Binding-site contacts:
Ligand atom F contacts residue PRO255 of chain 1.A at 3.8 Å.
Ligand atom C contacts residue GLU245 of chain 1.A at 4.2 Å.
Ligand atom CH3 contacts residue VAL133 of chain 1.A at 3.9 Å (hydrophobic).
Ligand atom F contacts residue VAL242 of chain 1.A at 4.1 Å.
Ligand atom O contacts residue THR132 of chain 1.A at 3.4 Å (h-bond).
Ligand atom C contacts residue ARG247 of chain 1.A at 4.3 Å.
Ligand atom CH3 contacts residue TYR249 of chain 1.A at 3.8 Å (hydrophobic).
Ligand atom CH3 contacts residue PRO255 of chain 1.A at 3.6 Å (hydrophobic).
Ligand atom C contacts residue TYR249 of chain 1.A at 3.2 Å (hydrophobic).
Ligand atom CH3 contacts residue THR132 of chain 1.A at 3.0 Å.
Ligand atom OXT contacts residue TRP244 of chain 1.A at 3.7 Å.
Ligand atom F contacts residue THR132 of chain 1.A at 3.0 Å.
Ligand atom F contacts residue VAL133 of chain 1.A at 3.4 Å.
Ligand atom C contacts residue TRP244 of chain 1.A at 4.0 Å (hydrophobic).
Ligand atom F contacts residue TRP244 of chain 1.A at 3.0 Å.
Ligand atom OXT contacts residue TYR249 of chain 1.A at 3.3 Å (h-bond).
Ligand atom OXT contacts residue GLU245 of chain 1.A at 3.1 Å (salt-bridge).
Ligand atom O contacts residue ARG247 of chain 1.A at 3.2 Å (salt-bridge).
Ligand atom F contacts residue LEU243 of chain 1.A at 3.9 Å.
Ligand atom OXT contacts residue THR132 of chain 1.A at 3.2 Å.
Ligand atom O contacts residue TYR249 of chain 1.A at 3.4 Å (h-bond).
Ligand atom C contacts residue THR132 of chain 1.A at 3.1 Å.
Ligand atom F contacts residue TYR249 of chain 1.A at 4.5 Å.
Ligand atom CH3 contacts residue TRP244 of chain 1.A at 3.7 Å (hydrophobic).

This small molecule binds to this protein.
Small molecule (SMILES): O=C(O)CF

Sequence of chain 1.A:
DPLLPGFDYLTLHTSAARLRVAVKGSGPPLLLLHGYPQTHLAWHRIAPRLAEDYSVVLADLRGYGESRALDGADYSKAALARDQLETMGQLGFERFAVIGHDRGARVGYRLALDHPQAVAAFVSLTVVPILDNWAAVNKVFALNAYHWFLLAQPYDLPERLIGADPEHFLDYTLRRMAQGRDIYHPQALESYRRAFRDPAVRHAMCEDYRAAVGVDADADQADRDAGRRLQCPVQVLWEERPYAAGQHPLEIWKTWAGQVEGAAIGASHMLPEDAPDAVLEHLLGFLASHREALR